This small molecule binds to this protein.
Small molecule (SMILES): CC(=O)N[C@@H]1[C@@H](O)[C@H](O)[C@@H](CO)O[C@H]1O

Sequence of chain 1.F:
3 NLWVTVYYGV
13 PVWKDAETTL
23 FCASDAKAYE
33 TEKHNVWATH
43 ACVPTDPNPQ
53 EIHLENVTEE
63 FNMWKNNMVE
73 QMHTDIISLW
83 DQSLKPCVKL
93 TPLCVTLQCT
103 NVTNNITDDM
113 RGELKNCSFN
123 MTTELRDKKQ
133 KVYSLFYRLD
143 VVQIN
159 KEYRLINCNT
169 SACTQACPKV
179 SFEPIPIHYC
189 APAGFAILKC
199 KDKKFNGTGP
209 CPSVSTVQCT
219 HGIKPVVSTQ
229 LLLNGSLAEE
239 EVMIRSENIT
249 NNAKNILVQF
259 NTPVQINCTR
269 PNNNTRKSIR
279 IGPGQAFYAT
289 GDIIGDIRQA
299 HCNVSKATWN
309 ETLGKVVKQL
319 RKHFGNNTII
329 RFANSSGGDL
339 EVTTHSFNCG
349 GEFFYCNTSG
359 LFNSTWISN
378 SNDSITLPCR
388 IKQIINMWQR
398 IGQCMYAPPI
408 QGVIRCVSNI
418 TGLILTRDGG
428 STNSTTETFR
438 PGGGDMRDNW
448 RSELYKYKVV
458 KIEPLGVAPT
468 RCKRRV

Binding-site contacts:
Ligand atom C8 contacts residue ASN103 of chain 1.F at 4.3 Å.
Ligand atom N2 contacts residue ASN103 of chain 1.F at 2.9 Å (h-bond).
Ligand atom C4 contacts residue ASN103 of chain 1.F at 4.2 Å.
Ligand atom O7 contacts residue ASN103 of chain 1.F at 2.9 Å (h-bond).
Ligand atom O6 contacts residue GLY114 of chain 1.F at 4.1 Å.
Ligand atom C3 contacts residue ASN103 of chain 1.F at 3.8 Å.
Ligand atom C5 contacts residue ASN103 of chain 1.F at 3.7 Å.
Ligand atom O5 contacts residue ASN103 of chain 1.F at 2.4 Å (h-bond).
Ligand atom O7 contacts residue ARG113 of chain 1.F at 3.5 Å (salt-bridge).
Ligand atom C7 contacts residue ASN103 of chain 1.F at 3.1 Å.
Ligand atom C2 contacts residue ASN103 of chain 1.F at 2.4 Å.
Ligand atom C1 contacts residue ASN103 of chain 1.F at 1.4 Å.
Ligand atom C2 contacts residue ARG113 of chain 1.F at 4.4 Å.